Sequence of chain 2.A:
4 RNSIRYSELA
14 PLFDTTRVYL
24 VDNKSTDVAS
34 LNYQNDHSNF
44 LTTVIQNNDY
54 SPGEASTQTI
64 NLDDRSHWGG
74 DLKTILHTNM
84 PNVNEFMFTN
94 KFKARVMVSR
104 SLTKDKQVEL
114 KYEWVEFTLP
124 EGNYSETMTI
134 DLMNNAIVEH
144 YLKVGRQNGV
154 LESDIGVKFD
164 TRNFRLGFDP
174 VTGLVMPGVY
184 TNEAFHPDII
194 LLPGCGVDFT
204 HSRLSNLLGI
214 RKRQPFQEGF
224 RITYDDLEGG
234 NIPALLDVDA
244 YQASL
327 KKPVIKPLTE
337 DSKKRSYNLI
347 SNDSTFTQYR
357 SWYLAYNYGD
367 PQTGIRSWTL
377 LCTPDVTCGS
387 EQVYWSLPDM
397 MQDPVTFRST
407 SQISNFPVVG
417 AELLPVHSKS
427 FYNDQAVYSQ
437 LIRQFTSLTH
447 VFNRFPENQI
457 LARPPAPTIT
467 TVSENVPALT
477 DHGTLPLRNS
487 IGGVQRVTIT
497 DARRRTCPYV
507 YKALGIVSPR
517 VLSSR

A protein and the small-molecule ligand that binds it are described below.
Small molecule (SMILES): CCCCCCCCCCCC[N+](C)(C)CCCS(=O)(=O)O

Binding-site contacts:
Ligand atom O1S contacts residue TRP374 of chain 2.A at 4.3 Å.
Ligand atom O3S contacts residue GLY222 of chain 2.A at 2.9 Å (h-bond).
Ligand atom C7 contacts residue C151 of chain 2.D at 3.4 Å.
Ligand atom O3S contacts residue PHE223 of chain 2.A at 3.9 Å.
Ligand atom O1S contacts residue GLY222 of chain 2.A at 2.3 Å (h-bond).
Ligand atom S1 contacts residue ARG224 of chain 2.A at 4.3 Å.
Ligand atom O3S contacts residue ARG224 of chain 2.A at 2.9 Å (salt-bridge).
Ligand atom C6 contacts residue C151 of chain 2.D at 4.2 Å.
Ligand atom O1S contacts residue PHE223 of chain 2.A at 4.5 Å.
Ligand atom O2S contacts residue ARG224 of chain 2.A at 4.5 Å.
Ligand atom C11 contacts residue C151 of chain 2.D at 3.5 Å.
Ligand atom C3 contacts residue TRP374 of chain 2.A at 4.3 Å (hydrophobic).
Ligand atom S1 contacts residue LYS215 of chain 2.A at 4.1 Å.
Ligand atom C9 contacts residue C151 of chain 2.D at 3.4 Å.
Ligand atom S1 contacts residue TRP374 of chain 2.A at 4.0 Å.
Ligand atom O2S contacts residue GLY222 of chain 2.A at 3.3 Å (h-bond).
Ligand atom O1S contacts residue LYS215 of chain 2.A at 2.7 Å (salt-bridge).
Ligand atom S1 contacts residue GLY222 of chain 2.A at 3.0 Å (h-bond).
Ligand atom O3S contacts residue TRP374 of chain 2.A at 3.3 Å.
Ligand atom C16 contacts residue ASP229 of chain 2.A at 4.3 Å.
Ligand atom C1 contacts residue TRP374 of chain 2.A at 3.6 Å (hydrophobic).
Ligand atom C12 contacts residue C151 of chain 2.D at 3.4 Å.
Ligand atom C10 contacts residue C151 of chain 2.D at 3.4 Å.
Ligand atom C8 contacts residue C151 of chain 2.D at 3.7 Å.
Ligand atom C13 contacts residue C151 of chain 2.D at 4.5 Å.
Ligand atom C2 contacts residue TRP374 of chain 2.A at 4.1 Å (hydrophobic).
Ligand atom C5 contacts residue C151 of chain 2.D at 4.0 Å.